A small-molecule ligand and the protein it binds are described below.
Small molecule (SMILES): CC[C@H](C)[C@H](NC(=O)[C@H](CC(=O)O)NC(=O)[C@@H]1CCCN1C(=O)[C@H](CCCCN)NC(=O)[C@H](CO)NC(=O)[C@@H](N)CO)C(=O)N[C@H](C(=O)NCC(=O)O)C(C)C

Binding-site contacts:
Ligand atom CG1 contacts residue LEU27 of chain 1.D at 3.7 Å (hydrophobic).
Ligand atom N contacts residue ASN216 of chain 1.D at 2.7 Å (h-bond).
Ligand atom OD2 contacts residue ARG67 of chain 1.D at 2.8 Å (salt-bridge).
Ligand atom O contacts residue TYR134 of chain 1.D at 3.1 Å (h-bond).
Ligand atom OXT contacts residue MET65 of chain 1.D at 3.2 Å (h-bond).
Ligand atom CG1 contacts residue ARG67 of chain 1.D at 3.3 Å.
Ligand atom O contacts residue ASN247 of chain 1.D at 2.9 Å (h-bond).
Ligand atom OG contacts residue SER215 of chain 1.D at 3.6 Å.
Ligand atom CG contacts residue ASN171 of chain 1.D at 3.6 Å.
Ligand atom CB contacts residue ASP250 of chain 1.D at 3.2 Å.
Ligand atom CB contacts residue HIS142 of chain 1.D at 3.5 Å.
Ligand atom OG contacts residue GLU254 of chain 1.D at 3.0 Å (salt-bridge).
Ligand atom CB contacts residue ILE212 of chain 1.D at 3.7 Å (hydrophobic).
Ligand atom N contacts residue LEU27 of chain 1.D at 3.5 Å.
Ligand atom CB contacts residue ASN171 of chain 1.D at 3.3 Å.
Ligand atom CG2 contacts residue ASN168 of chain 1.D at 3.4 Å.
Ligand atom C contacts residue ARG67 of chain 1.D at 3.6 Å.
Ligand atom O contacts residue ASP250 of chain 1.D at 2.9 Å (salt-bridge).
Ligand atom CA contacts residue ASN247 of chain 1.D at 3.5 Å.
Ligand atom CB contacts residue ASN135 of chain 1.D at 3.2 Å.
Ligand atom N contacts residue ASN135 of chain 1.D at 3.3 Å (h-bond).
Ligand atom N contacts residue ASN247 of chain 1.D at 3.0 Å (h-bond).
Ligand atom CG contacts residue ARG67 of chain 1.D at 3.6 Å.
Ligand atom CA contacts residue ASN135 of chain 1.D at 3.7 Å.
Ligand atom O contacts residue ASN216 of chain 1.D at 3.1 Å (h-bond).
Ligand atom OD1 contacts residue ARG67 of chain 1.D at 3.7 Å.
Ligand atom CG2 contacts residue TYR134 of chain 1.D at 3.5 Å (hydrophobic).
Ligand atom OXT contacts residue ILE64 of chain 1.D at 3.4 Å.
Ligand atom O contacts residue ASN135 of chain 1.D at 3.3 Å (h-bond).
Ligand atom OG contacts residue THR251 of chain 1.D at 3.7 Å.
Ligand atom O contacts residue ARG67 of chain 1.D at 2.8 Å (salt-bridge).
Ligand atom C contacts residue ASN216 of chain 1.D at 3.6 Å.
Ligand atom O contacts residue LEU138 of chain 1.D at 3.6 Å.
Ligand atom CD contacts residue HIS142 of chain 1.D at 3.4 Å.
Ligand atom CB contacts residue TYR134 of chain 1.D at 3.7 Å (hydrophobic).
Ligand atom CA contacts residue ASN216 of chain 1.D at 3.5 Å.
Ligand atom O contacts residue ILE212 of chain 1.D at 3.3 Å.
Ligand atom C contacts residue ASN247 of chain 1.D at 3.7 Å.
Ligand atom CA contacts residue ILE212 of chain 1.D at 3.7 Å (hydrophobic).
Ligand atom CB contacts residue ASN216 of chain 1.D at 3.5 Å.

Sequence of chain 1.D:
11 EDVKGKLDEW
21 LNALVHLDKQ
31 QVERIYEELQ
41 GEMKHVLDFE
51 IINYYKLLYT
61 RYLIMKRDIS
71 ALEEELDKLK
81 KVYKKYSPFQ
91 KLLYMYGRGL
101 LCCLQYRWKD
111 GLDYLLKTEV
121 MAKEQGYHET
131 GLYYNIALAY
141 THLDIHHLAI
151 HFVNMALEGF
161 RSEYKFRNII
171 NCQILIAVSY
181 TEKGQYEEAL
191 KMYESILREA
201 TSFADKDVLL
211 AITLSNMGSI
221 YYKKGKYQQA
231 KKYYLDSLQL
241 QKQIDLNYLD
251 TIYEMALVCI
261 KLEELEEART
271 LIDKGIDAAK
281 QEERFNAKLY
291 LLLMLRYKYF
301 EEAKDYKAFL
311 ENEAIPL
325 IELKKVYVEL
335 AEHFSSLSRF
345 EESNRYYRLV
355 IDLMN